Binding-site contacts:
Ligand atom C13 contacts residue SER83 of chain 1.B at 3.6 Å.
Ligand atom C4 contacts residue ASN43 of chain 1.B at 3.4 Å.
Ligand atom C11 contacts residue LEU42 of chain 1.B at 3.7 Å (hydrophobic).
Ligand atom C5 contacts residue ASN43 of chain 1.B at 3.3 Å.
Ligand atom C9 contacts residue PHE102 of chain 1.B at 3.6 Å (hydrophobic).
Ligand atom O1 contacts residue PHE229 of chain 1.B at 3.7 Å.
Ligand atom C1 contacts residue ASN43 of chain 1.B at 3.8 Å.
Ligand atom O1 contacts residue VAL227 of chain 1.B at 3.8 Å.
Ligand atom O2 contacts residue MET118 of chain 1.B at 3.8 Å.
Ligand atom C14 contacts residue PHE102 of chain 1.B at 3.7 Å (hydrophobic).
Ligand atom C21 contacts residue LEU87 of chain 1.B at 3.7 Å (hydrophobic).
Ligand atom C3 contacts residue MET118 of chain 1.B at 3.7 Å (hydrophobic).
Ligand atom F contacts residue GLN49 of chain 1.B at 3.5 Å.
Ligand atom O3 contacts residue SER84 of chain 1.B at 3.6 Å (h-bond).
Ligand atom N contacts residue ASN43 of chain 1.B at 2.8 Å (h-bond).
Ligand atom C20 contacts residue LEU211 of chain 1.B at 3.5 Å (hydrophobic).
Ligand atom C19 contacts residue MET118 of chain 1.B at 3.6 Å (hydrophobic).
Ligand atom C1 contacts residue THR218 of chain 1.B at 3.3 Å.
Ligand atom C14 contacts residue SER83 of chain 1.B at 3.7 Å.
Ligand atom C18 contacts residue PHE102 of chain 1.B at 3.7 Å (hydrophobic).
Ligand atom F contacts residue LEU45 of chain 1.B at 3.7 Å.
Ligand atom C2 contacts residue CYS215 of chain 1.B at 3.7 Å (hydrophobic).
Ligand atom C23 contacts residue MET118 of chain 1.B at 3.6 Å (hydrophobic).
Ligand atom C15 contacts residue SER84 of chain 1.B at 3.3 Å.
Ligand atom O3 contacts residue LEU87 of chain 1.B at 3.7 Å.
Ligand atom F contacts residue ARG90 of chain 1.B at 3.4 Å.
Ligand atom C17 contacts residue PHE102 of chain 1.B at 3.7 Å (hydrophobic).
Ligand atom C22 contacts residue MET80 of chain 1.B at 3.5 Å (hydrophobic).
Ligand atom O2 contacts residue PHE214 of chain 1.B at 3.2 Å.
Ligand atom C10 contacts residue LEU42 of chain 1.B at 3.5 Å (hydrophobic).
Ligand atom O2 contacts residue CYS215 of chain 1.B at 3.3 Å.
Ligand atom C21 contacts residue LEU211 of chain 1.B at 3.8 Å (hydrophobic).
Ligand atom C19 contacts residue PHE102 of chain 1.B at 3.7 Å (hydrophobic).
Ligand atom C18 contacts residue MET118 of chain 1.B at 3.6 Å (hydrophobic).
Ligand atom C23 contacts residue MET80 of chain 1.B at 3.8 Å (hydrophobic).
Ligand atom C2 contacts residue PHE214 of chain 1.B at 3.3 Å (hydrophobic).
Ligand atom C2 contacts residue THR218 of chain 1.B at 3.2 Å.
Ligand atom O1 contacts residue THR218 of chain 1.B at 2.7 Å (h-bond).
Ligand atom O1 contacts residue ASN43 of chain 1.B at 3.5 Å (h-bond).
Ligand atom O3 contacts residue SER83 of chain 1.B at 3.5 Å.

Sequence of chain 1.B:
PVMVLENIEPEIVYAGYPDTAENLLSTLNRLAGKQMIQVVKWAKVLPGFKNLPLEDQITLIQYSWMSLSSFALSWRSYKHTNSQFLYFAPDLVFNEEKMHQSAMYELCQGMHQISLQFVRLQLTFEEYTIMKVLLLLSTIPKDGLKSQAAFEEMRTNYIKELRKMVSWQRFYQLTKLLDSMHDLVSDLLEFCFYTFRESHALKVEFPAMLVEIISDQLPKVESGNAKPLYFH

A protein and the small-molecule ligand that binds it are described below.
Small molecule (SMILES): O=C1COc2ccc(/C=C3\c4ccccc4COc4cc(F)ccc43)cc2N1